Binding-site contacts:
Ligand atom O3 contacts residue 1N71 of chain 1.Q at 4.2 Å.
Ligand atom C12 contacts residue ARG259 of chain 1.D at 3.5 Å.
Ligand atom O2 contacts residue ASP256 of chain 1.D at 4.2 Å.
Ligand atom C1 contacts residue ARG259 of chain 1.D at 4.5 Å.
Ligand atom C13 contacts residue ARG259 of chain 1.D at 3.8 Å.
Ligand atom C17 contacts residue LEU522 of chain 1.F at 4.4 Å (hydrophobic).
Ligand atom C7 contacts residue 1N71 of chain 1.Q at 4.1 Å.
Ligand atom C8 contacts residue ILE514 of chain 1.F at 4.1 Å (hydrophobic).
Ligand atom C17 contacts residue 1N71 of chain 1.Q at 3.9 Å.
Ligand atom O2 contacts residue ARG259 of chain 1.D at 3.0 Å.
Ligand atom C21 contacts residue THR512 of chain 1.F at 4.2 Å.
Ligand atom O3 contacts residue LEU522 of chain 1.F at 3.4 Å.
Ligand atom C7 contacts residue ILE514 of chain 1.F at 4.1 Å (hydrophobic).
Ligand atom O3 contacts residue ILE508 of chain 1.F at 3.4 Å.
Ligand atom C16 contacts residue 1N71 of chain 1.Q at 3.6 Å.
Ligand atom C12 contacts residue ILE508 of chain 1.F at 4.1 Å (hydrophobic).

Sequence of chain 1.D:
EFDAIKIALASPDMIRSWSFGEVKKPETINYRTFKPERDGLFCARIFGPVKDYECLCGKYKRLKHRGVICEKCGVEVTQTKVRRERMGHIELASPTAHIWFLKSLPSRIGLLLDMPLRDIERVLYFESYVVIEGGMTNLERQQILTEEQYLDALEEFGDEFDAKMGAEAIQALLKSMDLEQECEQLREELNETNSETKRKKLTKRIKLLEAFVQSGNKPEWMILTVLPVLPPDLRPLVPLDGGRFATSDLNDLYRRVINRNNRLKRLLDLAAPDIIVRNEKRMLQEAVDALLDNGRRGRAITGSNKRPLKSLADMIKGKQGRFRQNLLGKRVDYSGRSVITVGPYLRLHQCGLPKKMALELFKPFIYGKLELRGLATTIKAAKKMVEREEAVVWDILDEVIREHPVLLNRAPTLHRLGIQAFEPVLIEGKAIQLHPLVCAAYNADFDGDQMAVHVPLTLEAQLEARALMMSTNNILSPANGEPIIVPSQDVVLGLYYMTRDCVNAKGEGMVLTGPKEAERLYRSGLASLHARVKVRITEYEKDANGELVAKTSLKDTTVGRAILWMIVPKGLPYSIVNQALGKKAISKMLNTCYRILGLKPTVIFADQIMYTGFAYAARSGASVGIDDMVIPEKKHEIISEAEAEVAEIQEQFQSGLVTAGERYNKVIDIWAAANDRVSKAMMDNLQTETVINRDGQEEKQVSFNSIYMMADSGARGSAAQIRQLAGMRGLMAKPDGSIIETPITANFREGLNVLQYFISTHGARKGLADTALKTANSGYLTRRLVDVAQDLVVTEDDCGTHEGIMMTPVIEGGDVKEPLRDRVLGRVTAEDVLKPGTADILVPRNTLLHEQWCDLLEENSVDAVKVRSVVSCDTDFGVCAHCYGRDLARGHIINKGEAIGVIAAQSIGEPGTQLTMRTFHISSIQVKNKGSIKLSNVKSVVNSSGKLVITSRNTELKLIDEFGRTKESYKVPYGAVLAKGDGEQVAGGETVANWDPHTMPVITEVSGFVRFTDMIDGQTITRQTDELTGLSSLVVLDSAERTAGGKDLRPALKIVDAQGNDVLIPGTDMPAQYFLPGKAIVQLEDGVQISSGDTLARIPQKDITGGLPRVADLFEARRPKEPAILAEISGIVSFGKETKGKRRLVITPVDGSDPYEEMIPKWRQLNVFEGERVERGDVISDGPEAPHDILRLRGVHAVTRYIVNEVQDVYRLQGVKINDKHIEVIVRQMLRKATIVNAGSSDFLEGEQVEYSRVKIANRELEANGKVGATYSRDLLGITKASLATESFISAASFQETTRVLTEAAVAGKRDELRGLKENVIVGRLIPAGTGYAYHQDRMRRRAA

Sequence of chain 1.F:
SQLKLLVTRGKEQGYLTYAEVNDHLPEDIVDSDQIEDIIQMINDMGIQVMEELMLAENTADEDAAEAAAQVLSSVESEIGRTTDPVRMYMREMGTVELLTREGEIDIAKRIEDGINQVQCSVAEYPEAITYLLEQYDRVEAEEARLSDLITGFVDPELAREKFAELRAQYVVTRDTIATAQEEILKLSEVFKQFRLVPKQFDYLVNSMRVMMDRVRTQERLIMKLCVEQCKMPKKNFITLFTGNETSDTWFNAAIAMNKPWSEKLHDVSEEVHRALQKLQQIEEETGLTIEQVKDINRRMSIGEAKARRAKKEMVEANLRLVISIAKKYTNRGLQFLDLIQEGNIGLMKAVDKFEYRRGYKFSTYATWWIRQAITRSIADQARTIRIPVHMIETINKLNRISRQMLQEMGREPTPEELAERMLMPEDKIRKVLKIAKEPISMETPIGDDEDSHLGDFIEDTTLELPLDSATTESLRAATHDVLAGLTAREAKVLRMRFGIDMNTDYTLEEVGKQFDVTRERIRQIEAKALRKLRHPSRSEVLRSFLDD

A protein and the small-molecule ligand that binds it are described below.
Small molecule (SMILES): C[C@H](CCC(=O)NCCC[N+](C)(C)CC(O)CS(=O)(=O)O)[C@H]1CC[C@H]2[C@@H]3[C@H](O)C[C@@H]4C[C@H](O)CC[C@]4(C)[C@H]3C[C@H](O)[C@]12C